Sequence of chain 1.D:
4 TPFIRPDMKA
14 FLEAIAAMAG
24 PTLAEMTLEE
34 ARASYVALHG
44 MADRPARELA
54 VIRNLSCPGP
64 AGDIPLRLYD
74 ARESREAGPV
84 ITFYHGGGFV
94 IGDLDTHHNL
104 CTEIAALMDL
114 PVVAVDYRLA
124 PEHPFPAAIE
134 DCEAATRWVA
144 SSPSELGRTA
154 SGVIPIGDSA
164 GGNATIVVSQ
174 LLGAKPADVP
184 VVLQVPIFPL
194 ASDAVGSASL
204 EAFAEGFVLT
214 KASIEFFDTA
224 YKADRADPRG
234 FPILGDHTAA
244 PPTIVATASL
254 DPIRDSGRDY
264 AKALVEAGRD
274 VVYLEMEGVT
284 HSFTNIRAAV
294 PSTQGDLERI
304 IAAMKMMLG

Binding-site contacts:
Ligand atom O contacts residue ARG272 of chain 1.D at 3.7 Å.
Ligand atom OXT contacts residue PRO244 of chain 1.D at 3.6 Å (h-bond).
Ligand atom CB contacts residue ALA243 of chain 1.D at 4.0 Å (hydrophobic).
Ligand atom CD contacts residue ASP273 of chain 1.D at 4.0 Å.
Ligand atom CB contacts residue PRO244 of chain 1.D at 4.4 Å (hydrophobic).
Ligand atom OXT contacts residue PRO245 of chain 1.D at 4.3 Å.
Ligand atom OXT contacts residue ALA243 of chain 1.D at 2.6 Å (h-bond).
Ligand atom C contacts residue ALA243 of chain 1.D at 3.0 Å (hydrophobic).
Ligand atom O contacts residue ALA243 of chain 1.D at 3.7 Å.
Ligand atom C6 contacts residue ARG272 of chain 1.D at 3.5 Å.
Ligand atom CD contacts residue ARG272 of chain 1.D at 3.5 Å.
Ligand atom O contacts residue THR246 of chain 1.D at 3.9 Å.
Ligand atom CG contacts residue ASP273 of chain 1.D at 4.0 Å.
Ligand atom CA contacts residue PRO245 of chain 1.D at 4.1 Å (hydrophobic).
Ligand atom O contacts residue PRO245 of chain 1.D at 3.1 Å.
Ligand atom CA contacts residue ALA243 of chain 1.D at 4.0 Å (hydrophobic).
Ligand atom C contacts residue PRO245 of chain 1.D at 3.4 Å (hydrophobic).
Ligand atom C contacts residue ASP273 of chain 1.D at 3.1 Å.
Ligand atom C contacts residue PRO244 of chain 1.D at 3.2 Å (hydrophobic).
Ligand atom C contacts residue ARG272 of chain 1.D at 3.6 Å.
Ligand atom CA contacts residue PRO244 of chain 1.D at 4.4 Å (hydrophobic).
Ligand atom CA contacts residue ARG272 of chain 1.D at 3.6 Å.
Ligand atom OXT contacts residue ASP273 of chain 1.D at 3.2 Å (salt-bridge).
Ligand atom O contacts residue PRO244 of chain 1.D at 2.8 Å (h-bond).
Ligand atom CB contacts residue ASP273 of chain 1.D at 4.1 Å.
Ligand atom CG contacts residue ARG272 of chain 1.D at 3.4 Å.
Ligand atom CB contacts residue PRO245 of chain 1.D at 4.0 Å (hydrophobic).
Ligand atom CB contacts residue ARG272 of chain 1.D at 3.2 Å.
Ligand atom OXT contacts residue ARG272 of chain 1.D at 2.5 Å (salt-bridge).
Ligand atom O contacts residue ASP273 of chain 1.D at 2.5 Å (salt-bridge).
Ligand atom CA contacts residue ASP273 of chain 1.D at 3.1 Å.

This protein binds this small molecule.
Small molecule (SMILES): CCCCCC(=O)O